Sequence of chain 2.B:
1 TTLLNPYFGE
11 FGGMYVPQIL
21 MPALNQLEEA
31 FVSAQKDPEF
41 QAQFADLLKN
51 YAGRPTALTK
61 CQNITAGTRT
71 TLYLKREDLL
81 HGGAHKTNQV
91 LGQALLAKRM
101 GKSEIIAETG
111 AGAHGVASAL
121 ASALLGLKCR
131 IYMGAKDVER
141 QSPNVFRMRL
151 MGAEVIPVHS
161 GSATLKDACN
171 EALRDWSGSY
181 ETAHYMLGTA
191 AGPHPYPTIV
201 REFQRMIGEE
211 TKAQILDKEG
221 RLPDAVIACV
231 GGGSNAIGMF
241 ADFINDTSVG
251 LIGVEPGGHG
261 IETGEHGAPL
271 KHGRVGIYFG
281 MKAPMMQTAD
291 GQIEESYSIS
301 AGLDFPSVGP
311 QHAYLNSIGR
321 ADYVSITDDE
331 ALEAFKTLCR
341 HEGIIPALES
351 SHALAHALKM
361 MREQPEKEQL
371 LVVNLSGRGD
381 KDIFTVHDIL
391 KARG

Binding-site contacts:
Ligand atom C4A contacts residue LYS86 of chain 2.B at 3.5 Å.
Ligand atom N1 contacts residue GLU349 of chain 2.B at 3.5 Å.
Ligand atom O contacts residue HIS114 of chain 2.B at 2.9 Å (h-bond).
Ligand atom O1P contacts residue LYS86 of chain 2.B at 3.3 Å (salt-bridge).
Ligand atom C4 contacts residue GLY302 of chain 2.B at 3.6 Å.
Ligand atom O contacts residue THR109 of chain 2.B at 3.3 Å (h-bond).
Ligand atom O4P contacts residue LYS86 of chain 2.B at 3.3 Å (salt-bridge).
Ligand atom OG contacts residue ALA111 of chain 2.B at 3.0 Å (h-bond).
Ligand atom O3P contacts residue HIS85 of chain 2.B at 3.1 Å (h-bond).
Ligand atom O3P contacts residue SER234 of chain 2.B at 3.2 Å (h-bond).
Ligand atom O2P contacts residue GLY231 of chain 2.B at 2.8 Å (h-bond).
Ligand atom N contacts residue GLY302 of chain 2.B at 3.7 Å.
Ligand atom O1P contacts residue GLY233 of chain 2.B at 3.4 Å (h-bond).
Ligand atom C4A contacts residue GLY302 of chain 2.B at 2.9 Å.
Ligand atom O contacts residue ALA113 of chain 2.B at 3.0 Å (h-bond).
Ligand atom C6 contacts residue SER376 of chain 2.B at 3.4 Å.
Ligand atom P contacts residue GLY233 of chain 2.B at 3.6 Å.
Ligand atom OG contacts residue GLY110 of chain 2.B at 3.5 Å.
Ligand atom C6 contacts residue GLU349 of chain 2.B at 3.7 Å.
Ligand atom CA contacts residue LYS86 of chain 2.B at 3.7 Å.
Ligand atom CB contacts residue ASP304 of chain 2.B at 3.3 Å.
Ligand atom OG contacts residue GLY302 of chain 2.B at 3.6 Å.
Ligand atom OXT contacts residue HIS114 of chain 2.B at 3.5 Å.
Ligand atom O2P contacts residue GLY232 of chain 2.B at 3.0 Å (h-bond).
Ligand atom O2P contacts residue SER234 of chain 2.B at 3.5 Å (h-bond).
Ligand atom C5A contacts residue GLY302 of chain 2.B at 3.4 Å.
Ligand atom OG contacts residue ASP304 of chain 2.B at 2.7 Å (salt-bridge).
Ligand atom N contacts residue LYS86 of chain 2.B at 3.5 Å.
Ligand atom C contacts residue HIS114 of chain 2.B at 3.6 Å.
Ligand atom C contacts residue THR109 of chain 2.B at 3.4 Å.
Ligand atom OXT contacts residue THR109 of chain 2.B at 2.7 Å (h-bond).
Ligand atom O2P contacts residue GLY233 of chain 2.B at 2.7 Å (h-bond).
Ligand atom O3 contacts residue ALA113 of chain 2.B at 3.3 Å.
Ligand atom O1P contacts residue THR189 of chain 2.B at 2.6 Å (h-bond).
Ligand atom O contacts residue GLY112 of chain 2.B at 3.6 Å (h-bond).
Ligand atom N1 contacts residue SER376 of chain 2.B at 2.8 Å (h-bond).
Ligand atom P contacts residue SER234 of chain 2.B at 3.5 Å.
Ligand atom O3P contacts residue ASN235 of chain 2.B at 2.8 Å (h-bond).
Ligand atom O1P contacts residue SER234 of chain 2.B at 2.6 Å (h-bond).
Ligand atom OXT contacts residue GLY110 of chain 2.B at 3.0 Å (h-bond).

A small-molecule ligand and the protein it binds are described below.
Small molecule (SMILES): Cc1ncc(COP(=O)(O)O)c(/C=N/C(CO)C(=O)O)c1O